Sequence of chain 1.A:
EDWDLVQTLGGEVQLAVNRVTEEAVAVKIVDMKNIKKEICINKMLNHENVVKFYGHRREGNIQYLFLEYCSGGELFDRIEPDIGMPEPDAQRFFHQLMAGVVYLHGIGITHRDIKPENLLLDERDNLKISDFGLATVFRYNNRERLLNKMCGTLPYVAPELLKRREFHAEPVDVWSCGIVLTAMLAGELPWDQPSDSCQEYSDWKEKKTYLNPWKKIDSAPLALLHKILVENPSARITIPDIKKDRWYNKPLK

Binding-site contacts:
Ligand atom C9 contacts residue PHE92 of chain 1.A at 3.7 Å (hydrophobic).
Ligand atom N1 contacts residue GLU204 of chain 1.A at 2.6 Å (salt-bridge).
Ligand atom C5 contacts residue LEU205 of chain 1.A at 4.0 Å (hydrophobic).
Ligand atom C19 contacts residue LEU205 of chain 1.A at 3.5 Å (hydrophobic).
Ligand atom O contacts residue PHE92 of chain 1.A at 3.3 Å.
Ligand atom C35 contacts residue GLU216 of chain 1.A at 3.9 Å.
Ligand atom C14 contacts residue PHE92 of chain 1.A at 3.3 Å (hydrophobic).
Ligand atom C21 contacts residue ASP98 of chain 1.A at 3.7 Å.
Ligand atom C3 contacts residue LEU205 of chain 1.A at 3.6 Å (hydrophobic).
Ligand atom C35 contacts residue GLU204 of chain 1.A at 3.7 Å.
Ligand atom C contacts residue PRO171 of chain 1.A at 4.1 Å (hydrophobic).
Ligand atom C6 contacts residue LEU205 of chain 1.A at 3.7 Å (hydrophobic).
Ligand atom N1 contacts residue LEU205 of chain 1.A at 2.9 Å (h-bond).
Ligand atom C7 contacts residue GLU204 of chain 1.A at 3.2 Å.
Ligand atom C22 contacts residue GLU204 of chain 1.A at 3.8 Å.
Ligand atom C8 contacts residue LEU205 of chain 1.A at 4.0 Å (hydrophobic).
Ligand atom CL contacts residue PHE92 of chain 1.A at 3.5 Å.
Ligand atom N contacts residue LEU205 of chain 1.A at 4.0 Å.
Ligand atom C4 contacts residue LEU205 of chain 1.A at 3.5 Å (hydrophobic).
Ligand atom C17 contacts residue GLY203 of chain 1.A at 3.7 Å.
Ligand atom C19 contacts residue PRO206 of chain 1.A at 3.6 Å (hydrophobic).
Ligand atom C7 contacts residue LEU205 of chain 1.A at 4.0 Å (hydrophobic).
Ligand atom C18 contacts residue ASP208 of chain 1.A at 3.9 Å.
Ligand atom C27 contacts residue LEU205 of chain 1.A at 3.9 Å (hydrophobic).
Ligand atom C10 contacts residue PHE92 of chain 1.A at 3.8 Å (hydrophobic).
Ligand atom CL contacts residue ILE95 of chain 1.A at 3.3 Å.
Ligand atom N7 contacts residue LEU205 of chain 1.A at 3.8 Å.
Ligand atom O18 contacts residue GLU204 of chain 1.A at 3.4 Å.
Ligand atom C35 contacts residue LEU205 of chain 1.A at 3.3 Å (hydrophobic).
Ligand atom C11 contacts residue PHE92 of chain 1.A at 3.6 Å (hydrophobic).
Ligand atom CL contacts residue ALA199 of chain 1.A at 4.1 Å.
Ligand atom O18 contacts residue LEU205 of chain 1.A at 2.7 Å (h-bond).
Ligand atom CL contacts residue PRO132 of chain 1.A at 3.7 Å.
Ligand atom C22 contacts residue ASP98 of chain 1.A at 2.7 Å.
Ligand atom C16 contacts residue LEU205 of chain 1.A at 3.9 Å (hydrophobic).
Ligand atom C13 contacts residue PHE92 of chain 1.A at 3.1 Å (hydrophobic).
Ligand atom C19 contacts residue TRP207 of chain 1.A at 3.8 Å (hydrophobic).
Ligand atom C12 contacts residue PHE92 of chain 1.A at 3.3 Å (hydrophobic).
Ligand atom C2 contacts residue LEU205 of chain 1.A at 4.1 Å (hydrophobic).
Ligand atom C35 contacts residue PRO206 of chain 1.A at 3.4 Å (hydrophobic).

A protein and the small-molecule ligand that binds it are described below.
Small molecule (SMILES): CCCC[C@H](Sc1nc2ccccc2c(=O)n1-c1cccc(Cl)c1)C(=O)N1CCC[C@]2(CCCNC2)C1